Sequence of chain 2.A:
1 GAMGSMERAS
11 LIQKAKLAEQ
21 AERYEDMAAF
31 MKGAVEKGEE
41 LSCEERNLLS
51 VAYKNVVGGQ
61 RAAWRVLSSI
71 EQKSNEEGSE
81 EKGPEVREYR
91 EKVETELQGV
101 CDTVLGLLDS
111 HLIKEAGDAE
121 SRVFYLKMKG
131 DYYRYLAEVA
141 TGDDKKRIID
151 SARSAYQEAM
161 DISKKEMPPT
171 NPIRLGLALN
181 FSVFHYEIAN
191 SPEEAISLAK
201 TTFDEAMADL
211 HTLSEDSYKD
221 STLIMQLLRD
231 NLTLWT

Binding-site contacts:
Ligand atom C21 contacts residue GLU44 of chain 2.A at 3.7 Å.
Ligand atom C13 contacts residue ASN47 of chain 2.A at 4.0 Å.
Ligand atom C20 contacts residue GLU44 of chain 2.A at 3.6 Å.
Ligand atom N07 contacts residue VAL51 of chain 2.A at 3.7 Å.
Ligand atom C04 contacts residue ASN47 of chain 2.A at 4.2 Å.
Ligand atom C02 contacts residue ASN47 of chain 2.A at 3.5 Å.
Ligand atom C18 contacts residue CYS43 of chain 2.A at 3.5 Å (hydrophobic).
Ligand atom N08 contacts residue GLU19 of chain 2.A at 2.8 Å (salt-bridge).
Ligand atom N22 contacts residue CYS43 of chain 2.A at 2.7 Å (h-bond).
Ligand atom S01 contacts residue GLU44 of chain 2.A at 4.2 Å.
Ligand atom S01 contacts residue ASN47 of chain 2.A at 3.7 Å.
Ligand atom N07 contacts residue GLU19 of chain 2.A at 2.5 Å (salt-bridge).
Ligand atom C06 contacts residue VAL51 of chain 2.A at 4.3 Å (hydrophobic).
Ligand atom C17 contacts residue CYS43 of chain 2.A at 3.5 Å (hydrophobic).
Ligand atom N15 contacts residue ASN47 of chain 2.A at 3.7 Å.
Ligand atom C17 contacts residue GLU44 of chain 2.A at 4.0 Å.
Ligand atom N22 contacts residue GLU44 of chain 2.A at 4.1 Å.
Ligand atom C06 contacts residue GLU19 of chain 2.A at 3.3 Å.
Ligand atom C16 contacts residue ASN47 of chain 2.A at 4.4 Å.
Ligand atom C09 contacts residue ASN47 of chain 2.A at 4.0 Å.
Ligand atom C18 contacts residue GLU44 of chain 2.A at 3.9 Å.
Ligand atom C06 contacts residue LEU48 of chain 2.A at 4.2 Å (hydrophobic).
Ligand atom C19 contacts residue GLU44 of chain 2.A at 3.8 Å.
Ligand atom C17 contacts residue ASN47 of chain 2.A at 4.1 Å.
Ligand atom C05 contacts residue ASN47 of chain 2.A at 4.2 Å.
Ligand atom C16 contacts residue GLU44 of chain 2.A at 4.0 Å.
Ligand atom N08 contacts residue LEU48 of chain 2.A at 3.1 Å.
Ligand atom C14 contacts residue ASN47 of chain 2.A at 3.4 Å.
Ligand atom C03 contacts residue ASN47 of chain 2.A at 3.9 Å.

The small molecule below binds the protein below.
Small molecule (SMILES): [H]/N=C(/N)c1cc(-c2ccccc2)c(Nc2cccc(N)c2)s1